Binding-site contacts:
Ligand atom C7 contacts residue ASN725 of chain 1.A at 3.4 Å.
Ligand atom C7 contacts residue ARG871 of chain 1.C at 4.3 Å.
Ligand atom O3 contacts residue ARG871 of chain 1.C at 4.2 Å.
Ligand atom O5 contacts residue ARG871 of chain 1.C at 4.2 Å.
Ligand atom O7 contacts residue ARG711 of chain 1.A at 3.6 Å.
Ligand atom C2 contacts residue ARG869 of chain 1.C at 4.2 Å.
Ligand atom C4 contacts residue ASN725 of chain 1.A at 4.2 Å.
Ligand atom C4 contacts residue ARG871 of chain 1.C at 4.2 Å.
Ligand atom O7 contacts residue GLY723 of chain 1.A at 4.5 Å.
Ligand atom C1 contacts residue ASN725 of chain 1.A at 1.4 Å.
Ligand atom C3 contacts residue ARG869 of chain 1.C at 4.2 Å.
Ligand atom O7 contacts residue ASN725 of chain 1.A at 3.3 Å (h-bond).
Ligand atom C8 contacts residue ASN725 of chain 1.A at 4.1 Å.
Ligand atom C8 contacts residue ARG869 of chain 1.C at 4.2 Å.
Ligand atom N2 contacts residue ASN725 of chain 1.A at 2.8 Å (h-bond).
Ligand atom O3 contacts residue ARG869 of chain 1.C at 3.1 Å (salt-bridge).
Ligand atom C3 contacts residue ARG871 of chain 1.C at 3.3 Å.
Ligand atom C7 contacts residue ARG869 of chain 1.C at 4.0 Å.
Ligand atom C2 contacts residue ASN725 of chain 1.A at 2.4 Å.
Ligand atom C5 contacts residue ASN725 of chain 1.A at 3.7 Å.
Ligand atom C5 contacts residue ARG871 of chain 1.C at 4.0 Å.
Ligand atom C8 contacts residue GLY723 of chain 1.A at 4.2 Å.
Ligand atom N2 contacts residue ARG869 of chain 1.C at 3.7 Å.
Ligand atom C2 contacts residue ARG871 of chain 1.C at 3.5 Å.
Ligand atom C1 contacts residue ARG871 of chain 1.C at 3.4 Å.
Ligand atom O6 contacts residue ARG871 of chain 1.C at 3.7 Å.
Ligand atom O5 contacts residue ASN725 of chain 1.A at 2.4 Å (h-bond).
Ligand atom C3 contacts residue ASN725 of chain 1.A at 3.7 Å.
Ligand atom N2 contacts residue ARG871 of chain 1.C at 3.4 Å (salt-bridge).
Ligand atom O4 contacts residue ARG871 of chain 1.C at 4.3 Å.
Ligand atom C1 contacts residue ARG711 of chain 1.A at 4.2 Å.

This protein binds this small molecule.
Small molecule (SMILES): CC(=O)N[C@H]1[C@H](O[C@H]2[C@H](O)[C@@H](NC(C)=O)CO[C@@H]2CO)O[C@H](CO)[C@@H](O)[C@@H]1O

Sequence of chain 1.C:
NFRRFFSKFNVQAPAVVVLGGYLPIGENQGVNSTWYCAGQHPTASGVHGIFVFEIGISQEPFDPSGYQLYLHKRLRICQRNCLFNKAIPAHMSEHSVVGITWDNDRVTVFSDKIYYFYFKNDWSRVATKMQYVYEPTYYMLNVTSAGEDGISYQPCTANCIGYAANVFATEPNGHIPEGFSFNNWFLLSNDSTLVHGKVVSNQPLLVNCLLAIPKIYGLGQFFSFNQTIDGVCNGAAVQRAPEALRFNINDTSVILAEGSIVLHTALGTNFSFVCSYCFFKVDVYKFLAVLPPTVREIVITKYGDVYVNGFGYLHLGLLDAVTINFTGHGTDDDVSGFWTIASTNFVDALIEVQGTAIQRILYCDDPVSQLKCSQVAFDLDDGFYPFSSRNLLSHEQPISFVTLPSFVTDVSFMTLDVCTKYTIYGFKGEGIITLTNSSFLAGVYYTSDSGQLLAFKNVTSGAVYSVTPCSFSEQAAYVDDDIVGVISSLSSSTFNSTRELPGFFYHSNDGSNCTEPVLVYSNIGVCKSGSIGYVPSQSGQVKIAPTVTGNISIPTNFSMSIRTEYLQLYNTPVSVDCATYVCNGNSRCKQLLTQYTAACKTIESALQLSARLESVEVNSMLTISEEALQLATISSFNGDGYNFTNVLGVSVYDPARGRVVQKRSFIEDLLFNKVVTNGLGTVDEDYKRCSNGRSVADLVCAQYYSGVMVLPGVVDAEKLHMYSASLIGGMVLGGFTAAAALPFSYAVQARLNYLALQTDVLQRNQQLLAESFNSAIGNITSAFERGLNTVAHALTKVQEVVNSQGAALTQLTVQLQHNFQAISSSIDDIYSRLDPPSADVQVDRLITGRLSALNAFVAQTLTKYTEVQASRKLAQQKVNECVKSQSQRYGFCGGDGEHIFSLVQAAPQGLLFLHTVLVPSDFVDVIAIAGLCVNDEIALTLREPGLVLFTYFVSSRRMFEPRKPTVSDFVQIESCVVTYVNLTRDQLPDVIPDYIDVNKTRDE

Sequence of chain 1.A:
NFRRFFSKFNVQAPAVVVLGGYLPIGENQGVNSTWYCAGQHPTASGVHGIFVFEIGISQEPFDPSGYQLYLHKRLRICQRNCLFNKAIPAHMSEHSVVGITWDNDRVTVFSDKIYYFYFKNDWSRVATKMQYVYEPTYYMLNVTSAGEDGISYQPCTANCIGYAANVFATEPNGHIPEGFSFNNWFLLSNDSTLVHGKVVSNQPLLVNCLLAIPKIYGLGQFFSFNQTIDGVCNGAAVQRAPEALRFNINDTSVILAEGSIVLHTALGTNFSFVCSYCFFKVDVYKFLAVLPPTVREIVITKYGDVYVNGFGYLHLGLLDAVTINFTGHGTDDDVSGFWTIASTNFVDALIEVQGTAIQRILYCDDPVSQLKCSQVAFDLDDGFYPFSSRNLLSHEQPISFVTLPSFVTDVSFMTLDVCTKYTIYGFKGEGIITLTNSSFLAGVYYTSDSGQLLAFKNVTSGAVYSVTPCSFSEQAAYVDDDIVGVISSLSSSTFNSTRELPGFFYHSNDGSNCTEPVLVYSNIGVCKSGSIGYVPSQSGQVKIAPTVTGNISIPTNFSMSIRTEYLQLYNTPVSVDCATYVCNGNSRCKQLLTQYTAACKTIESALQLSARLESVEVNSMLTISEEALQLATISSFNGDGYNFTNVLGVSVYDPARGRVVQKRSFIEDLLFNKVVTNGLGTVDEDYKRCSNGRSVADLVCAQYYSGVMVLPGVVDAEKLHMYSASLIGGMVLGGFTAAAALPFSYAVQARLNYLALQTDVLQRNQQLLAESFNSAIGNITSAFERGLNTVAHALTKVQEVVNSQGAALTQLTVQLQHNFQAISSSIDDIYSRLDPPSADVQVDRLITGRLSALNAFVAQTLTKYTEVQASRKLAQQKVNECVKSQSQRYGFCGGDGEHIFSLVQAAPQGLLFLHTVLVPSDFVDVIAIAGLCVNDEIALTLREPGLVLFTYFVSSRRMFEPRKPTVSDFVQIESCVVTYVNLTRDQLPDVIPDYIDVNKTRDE